A small-molecule ligand and the protein it binds are described below.
Small molecule (SMILES): CC(=O)N[C@@H]1[C@@H](O)[C@H](O)[C@@H](CO)O[C@H]1O

Binding-site contacts:
Ligand atom C7 contacts residue ASN857 of chain 7.B at 3.2 Å.
Ligand atom C3 contacts residue ASN857 of chain 7.B at 3.8 Å.
Ligand atom C1 contacts residue ASN857 of chain 7.B at 1.4 Å.
Ligand atom C4 contacts residue ASN857 of chain 7.B at 4.2 Å.
Ligand atom C5 contacts residue ASN857 of chain 7.B at 3.7 Å.
Ligand atom C8 contacts residue ASN857 of chain 7.B at 4.2 Å.
Ligand atom C2 contacts residue ASN857 of chain 7.B at 2.5 Å.
Ligand atom N2 contacts residue ASN857 of chain 7.B at 2.9 Å (h-bond).
Ligand atom O7 contacts residue ASN857 of chain 7.B at 3.1 Å (h-bond).
Ligand atom O5 contacts residue ASN857 of chain 7.B at 2.4 Å (h-bond).

Sequence of chain 7.B:
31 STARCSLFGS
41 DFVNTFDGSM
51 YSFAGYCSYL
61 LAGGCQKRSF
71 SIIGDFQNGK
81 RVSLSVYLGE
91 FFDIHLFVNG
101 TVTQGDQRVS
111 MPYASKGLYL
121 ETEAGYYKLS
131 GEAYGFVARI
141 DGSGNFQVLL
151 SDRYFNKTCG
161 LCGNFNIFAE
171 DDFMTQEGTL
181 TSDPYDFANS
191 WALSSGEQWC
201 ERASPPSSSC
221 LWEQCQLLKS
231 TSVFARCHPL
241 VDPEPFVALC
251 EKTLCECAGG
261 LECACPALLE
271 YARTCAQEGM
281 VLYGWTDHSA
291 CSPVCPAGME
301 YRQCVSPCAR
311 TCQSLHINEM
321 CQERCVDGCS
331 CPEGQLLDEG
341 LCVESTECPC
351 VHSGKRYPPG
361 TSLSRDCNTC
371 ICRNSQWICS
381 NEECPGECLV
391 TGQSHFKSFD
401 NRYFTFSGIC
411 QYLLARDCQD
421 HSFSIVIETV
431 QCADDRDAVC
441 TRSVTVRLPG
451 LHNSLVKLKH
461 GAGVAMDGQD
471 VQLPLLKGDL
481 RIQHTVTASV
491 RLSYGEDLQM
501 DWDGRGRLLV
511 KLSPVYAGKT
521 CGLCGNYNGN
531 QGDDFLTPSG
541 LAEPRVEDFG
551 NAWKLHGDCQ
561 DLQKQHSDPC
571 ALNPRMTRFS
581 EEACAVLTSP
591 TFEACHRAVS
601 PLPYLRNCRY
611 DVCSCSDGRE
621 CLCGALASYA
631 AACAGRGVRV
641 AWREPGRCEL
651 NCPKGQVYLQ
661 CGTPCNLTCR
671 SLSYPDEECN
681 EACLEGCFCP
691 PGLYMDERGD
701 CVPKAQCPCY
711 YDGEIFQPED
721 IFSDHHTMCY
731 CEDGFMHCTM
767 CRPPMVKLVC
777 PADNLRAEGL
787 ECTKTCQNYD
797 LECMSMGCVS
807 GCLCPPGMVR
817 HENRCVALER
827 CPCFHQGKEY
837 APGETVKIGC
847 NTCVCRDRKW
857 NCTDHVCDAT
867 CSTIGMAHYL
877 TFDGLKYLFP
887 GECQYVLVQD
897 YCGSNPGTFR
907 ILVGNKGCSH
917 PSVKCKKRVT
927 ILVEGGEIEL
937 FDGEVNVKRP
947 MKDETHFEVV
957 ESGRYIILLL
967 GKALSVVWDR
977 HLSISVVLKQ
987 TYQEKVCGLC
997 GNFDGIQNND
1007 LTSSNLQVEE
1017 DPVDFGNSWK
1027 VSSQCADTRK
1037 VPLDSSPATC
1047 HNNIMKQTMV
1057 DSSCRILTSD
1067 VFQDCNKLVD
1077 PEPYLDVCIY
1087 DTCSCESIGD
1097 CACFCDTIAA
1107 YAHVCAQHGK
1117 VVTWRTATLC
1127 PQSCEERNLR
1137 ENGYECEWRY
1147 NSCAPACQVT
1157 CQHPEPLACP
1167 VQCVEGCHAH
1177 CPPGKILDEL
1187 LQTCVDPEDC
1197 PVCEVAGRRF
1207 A